Sequence of chain 1.A:
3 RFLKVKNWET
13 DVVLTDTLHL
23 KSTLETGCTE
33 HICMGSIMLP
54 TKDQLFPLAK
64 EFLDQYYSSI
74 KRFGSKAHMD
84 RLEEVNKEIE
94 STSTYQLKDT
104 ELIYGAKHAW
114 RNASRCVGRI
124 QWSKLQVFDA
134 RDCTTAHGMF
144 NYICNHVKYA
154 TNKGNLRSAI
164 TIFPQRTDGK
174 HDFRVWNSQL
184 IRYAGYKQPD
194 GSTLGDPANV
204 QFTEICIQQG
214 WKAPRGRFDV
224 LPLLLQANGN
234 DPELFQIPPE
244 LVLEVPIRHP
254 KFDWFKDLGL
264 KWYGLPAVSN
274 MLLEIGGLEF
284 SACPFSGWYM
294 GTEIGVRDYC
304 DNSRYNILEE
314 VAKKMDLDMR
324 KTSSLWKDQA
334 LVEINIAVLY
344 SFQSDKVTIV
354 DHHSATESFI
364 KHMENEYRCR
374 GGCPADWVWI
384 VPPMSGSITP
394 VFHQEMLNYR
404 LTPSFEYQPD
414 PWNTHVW

This small molecule binds to this protein.
Small molecule (SMILES): N=C(NCCC[C@@H](NC(=O)[C@H](N)Cc1ccccc1)C(N)=O)NN(O)O

Binding-site contacts:
Ligand atom N1' contacts residue ARG185 of chain 1.B at 3.5 Å (salt-bridge).
Ligand atom CG contacts residue GLU296 of chain 1.B at 3.7 Å.
Ligand atom O2 contacts residue SER289 of chain 1.B at 3.5 Å.
Ligand atom O' contacts residue ARG185 of chain 1.B at 3.3 Å (salt-bridge).
Ligand atom NH2 contacts residue TRP291 of chain 1.B at 3.2 Å (h-bond).
Ligand atom CE1 contacts residue TYR410 of chain 1.B at 3.5 Å (hydrophobic).
Ligand atom O2 contacts residue HEM1 of chain 1.J at 3.4 Å.
Ligand atom O3 contacts residue TRP291 of chain 1.B at 3.0 Å (h-bond).
Ligand atom CE2 contacts residue TRP10 of chain 1.A at 3.7 Å (hydrophobic).
Ligand atom O2 contacts residue GLY290 of chain 1.B at 2.9 Å (h-bond).
Ligand atom O contacts residue ARG185 of chain 1.B at 2.8 Å (salt-bridge).
Ligand atom O3 contacts residue GLY290 of chain 1.B at 3.0 Å (h-bond).
Ligand atom O contacts residue GLN182 of chain 1.B at 2.9 Å.
Ligand atom N1' contacts residue VAL271 of chain 1.B at 3.7 Å.
Ligand atom CD1 contacts residue TYR410 of chain 1.B at 3.3 Å (hydrophobic).
Ligand atom CA' contacts residue HEM1 of chain 1.J at 3.5 Å.
Ligand atom CD contacts residue HEM1 of chain 1.J at 3.6 Å.
Ligand atom O3 contacts residue HEM1 of chain 1.J at 3.4 Å.
Ligand atom NE contacts residue HEM1 of chain 1.J at 3.7 Å.
Ligand atom CB' contacts residue HEM1 of chain 1.J at 3.6 Å.
Ligand atom NH2 contacts residue HEM1 of chain 1.J at 3.6 Å.
Ligand atom N contacts residue HEM1 of chain 1.J at 3.0 Å (h-bond).
Ligand atom CA contacts residue HEM1 of chain 1.J at 3.4 Å.
Ligand atom CB' contacts residue MTL1 of chain 1.H at 3.7 Å.
Ligand atom CB contacts residue HEM1 of chain 1.J at 3.5 Å.
Ligand atom NO contacts residue GLY290 of chain 1.B at 3.4 Å (h-bond).
Ligand atom C contacts residue ARG185 of chain 1.B at 3.2 Å.
Ligand atom CB contacts residue VAL271 of chain 1.B at 3.6 Å (hydrophobic).
Ligand atom CG contacts residue HEM1 of chain 1.J at 3.7 Å.
Ligand atom C' contacts residue HEM1 of chain 1.J at 3.6 Å.
Ligand atom CZ' contacts residue LEU41 of chain 1.B at 3.8 Å (hydrophobic).
Ligand atom NO contacts residue HEM1 of chain 1.J at 3.6 Å.
Ligand atom CD2 contacts residue MTL1 of chain 1.H at 3.8 Å.
Ligand atom O3 contacts residue PRO269 of chain 1.B at 3.5 Å.
Ligand atom NE contacts residue GLU296 of chain 1.B at 3.0 Å (salt-bridge).
Ligand atom NH2 contacts residue GLU296 of chain 1.B at 2.9 Å (salt-bridge).
Ligand atom CG contacts residue VAL271 of chain 1.B at 3.8 Å (hydrophobic).
Ligand atom O2 contacts residue PHE288 of chain 1.B at 3.7 Å.
Ligand atom CZ contacts residue GLU296 of chain 1.B at 3.7 Å.
Ligand atom CE1 contacts residue LEU41 of chain 1.B at 3.8 Å (hydrophobic).

Sequence of chain 1.B:
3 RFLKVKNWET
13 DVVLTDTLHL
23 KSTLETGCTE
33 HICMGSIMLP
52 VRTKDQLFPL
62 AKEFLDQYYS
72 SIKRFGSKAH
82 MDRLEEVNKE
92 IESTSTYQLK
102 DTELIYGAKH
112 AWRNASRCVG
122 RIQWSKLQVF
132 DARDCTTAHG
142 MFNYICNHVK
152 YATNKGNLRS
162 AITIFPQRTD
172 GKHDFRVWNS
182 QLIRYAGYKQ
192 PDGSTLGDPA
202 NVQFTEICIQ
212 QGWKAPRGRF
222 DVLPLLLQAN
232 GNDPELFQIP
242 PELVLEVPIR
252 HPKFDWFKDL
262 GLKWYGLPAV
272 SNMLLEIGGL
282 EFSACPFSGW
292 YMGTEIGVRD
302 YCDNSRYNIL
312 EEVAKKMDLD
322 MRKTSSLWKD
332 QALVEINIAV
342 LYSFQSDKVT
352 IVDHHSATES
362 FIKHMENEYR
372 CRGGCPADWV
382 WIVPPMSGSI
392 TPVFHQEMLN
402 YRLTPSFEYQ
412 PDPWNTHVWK